Sequence of chain 1.A:
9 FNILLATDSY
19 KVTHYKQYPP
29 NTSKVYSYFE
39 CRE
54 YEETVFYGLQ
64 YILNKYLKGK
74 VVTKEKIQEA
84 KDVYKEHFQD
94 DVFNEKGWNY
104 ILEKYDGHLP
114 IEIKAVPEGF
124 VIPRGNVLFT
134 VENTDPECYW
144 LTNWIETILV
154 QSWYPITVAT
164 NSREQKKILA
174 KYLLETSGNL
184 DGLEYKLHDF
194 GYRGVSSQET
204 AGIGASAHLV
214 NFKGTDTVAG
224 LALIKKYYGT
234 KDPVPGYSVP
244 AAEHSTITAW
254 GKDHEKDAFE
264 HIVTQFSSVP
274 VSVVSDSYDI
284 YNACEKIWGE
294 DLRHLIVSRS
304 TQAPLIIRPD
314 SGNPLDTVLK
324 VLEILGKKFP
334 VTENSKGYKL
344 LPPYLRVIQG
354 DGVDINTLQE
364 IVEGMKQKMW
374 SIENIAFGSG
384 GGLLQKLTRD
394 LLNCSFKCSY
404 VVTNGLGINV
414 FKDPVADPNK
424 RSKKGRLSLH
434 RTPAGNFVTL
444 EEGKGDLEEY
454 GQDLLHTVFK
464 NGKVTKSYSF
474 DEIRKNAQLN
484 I

A protein and the small-molecule ligand that binds it are described below.
Small molecule (SMILES): O=C1OCCC/C1=C\Nc1ccccc1

Binding-site contacts:
Ligand atom C5 contacts residue VAL242 of chain 1.A at 3.5 Å (hydrophobic).
Ligand atom C4 contacts residue VAL242 of chain 1.A at 3.7 Å (hydrophobic).
Ligand atom C1 contacts residue PHE193 of chain 1.A at 3.7 Å (hydrophobic).
Ligand atom C3 contacts residue ALA244 of chain 1.A at 3.5 Å (hydrophobic).
Ligand atom C10 contacts residue TYR18 of chain 1.B at 3.7 Å (hydrophobic).
Ligand atom O2 contacts residue PHE193 of chain 1.A at 3.9 Å.
Ligand atom C11 contacts residue ARG196 of chain 1.A at 3.6 Å.
Ligand atom C7 contacts residue PHE193 of chain 1.A at 3.7 Å (hydrophobic).
Ligand atom C11 contacts residue ASP16 of chain 1.B at 3.5 Å.
Ligand atom N1 contacts residue PHE193 of chain 1.A at 3.6 Å.
Ligand atom C7 contacts residue ASP219 of chain 1.A at 3.5 Å.
Ligand atom O1 contacts residue SER275 of chain 1.A at 3.1 Å.
Ligand atom C2 contacts residue TYR18 of chain 1.B at 3.8 Å (hydrophobic).
Ligand atom C12 contacts residue ASP219 of chain 1.A at 3.2 Å.
Ligand atom C6 contacts residue ALA244 of chain 1.A at 4.0 Å (hydrophobic).
Ligand atom C8 contacts residue TYR18 of chain 1.B at 3.7 Å (hydrophobic).
Ligand atom C3 contacts residue PHE193 of chain 1.A at 3.9 Å (hydrophobic).
Ligand atom C6 contacts residue ASP219 of chain 1.A at 3.4 Å.
Ligand atom O2 contacts residue ARG311 of chain 1.A at 3.0 Å (salt-bridge).
Ligand atom N1 contacts residue ASP219 of chain 1.A at 2.9 Å (salt-bridge).
Ligand atom C6 contacts residue SER241 of chain 1.A at 3.8 Å.
Ligand atom C11 contacts residue TYR18 of chain 1.B at 3.8 Å (hydrophobic).
Ligand atom C7 contacts residue TYR18 of chain 1.B at 3.7 Å (hydrophobic).
Ligand atom C11 contacts residue PHE193 of chain 1.A at 3.6 Å (hydrophobic).
Ligand atom O1 contacts residue ILE351 of chain 1.A at 3.9 Å.
Ligand atom C9 contacts residue PHE193 of chain 1.A at 3.8 Å (hydrophobic).
Ligand atom C2 contacts residue ASP219 of chain 1.A at 3.9 Å.
Ligand atom O2 contacts residue ALA244 of chain 1.A at 3.8 Å.
Ligand atom C9 contacts residue TYR18 of chain 1.B at 3.6 Å (hydrophobic).
Ligand atom C10 contacts residue ARG196 of chain 1.A at 3.2 Å.
Ligand atom C3 contacts residue SER275 of chain 1.A at 3.4 Å.
Ligand atom C10 contacts residue PHE193 of chain 1.A at 3.7 Å (hydrophobic).
Ligand atom N1 contacts residue TYR18 of chain 1.B at 3.8 Å.
Ligand atom C2 contacts residue PHE193 of chain 1.A at 3.5 Å (hydrophobic).
Ligand atom C12 contacts residue TYR18 of chain 1.B at 3.5 Å (hydrophobic).
Ligand atom O2 contacts residue SER275 of chain 1.A at 2.8 Å (h-bond).
Ligand atom C8 contacts residue PHE193 of chain 1.A at 3.6 Å (hydrophobic).
Ligand atom C1 contacts residue ALA244 of chain 1.A at 3.5 Å (hydrophobic).
Ligand atom C6 contacts residue HIS191 of chain 1.A at 3.8 Å.
Ligand atom C5 contacts residue SER241 of chain 1.A at 3.5 Å.

Sequence of chain 1.B:
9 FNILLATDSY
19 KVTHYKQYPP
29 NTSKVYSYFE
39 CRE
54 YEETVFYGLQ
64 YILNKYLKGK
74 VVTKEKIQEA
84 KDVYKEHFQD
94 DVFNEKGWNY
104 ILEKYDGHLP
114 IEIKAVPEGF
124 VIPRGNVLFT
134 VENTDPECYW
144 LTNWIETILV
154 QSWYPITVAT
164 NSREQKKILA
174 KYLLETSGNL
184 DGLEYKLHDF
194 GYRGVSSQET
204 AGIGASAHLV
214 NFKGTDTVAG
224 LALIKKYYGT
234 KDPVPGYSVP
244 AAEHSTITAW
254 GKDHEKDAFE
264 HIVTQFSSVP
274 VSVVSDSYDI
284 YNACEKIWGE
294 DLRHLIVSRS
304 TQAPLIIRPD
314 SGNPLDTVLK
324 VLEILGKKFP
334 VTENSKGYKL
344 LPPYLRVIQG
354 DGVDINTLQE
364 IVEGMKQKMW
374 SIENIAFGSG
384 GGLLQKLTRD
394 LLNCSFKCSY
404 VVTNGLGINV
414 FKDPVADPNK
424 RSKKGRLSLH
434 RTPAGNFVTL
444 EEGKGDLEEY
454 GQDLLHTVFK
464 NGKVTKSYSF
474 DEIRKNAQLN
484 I